Sequence of chain 1.D:
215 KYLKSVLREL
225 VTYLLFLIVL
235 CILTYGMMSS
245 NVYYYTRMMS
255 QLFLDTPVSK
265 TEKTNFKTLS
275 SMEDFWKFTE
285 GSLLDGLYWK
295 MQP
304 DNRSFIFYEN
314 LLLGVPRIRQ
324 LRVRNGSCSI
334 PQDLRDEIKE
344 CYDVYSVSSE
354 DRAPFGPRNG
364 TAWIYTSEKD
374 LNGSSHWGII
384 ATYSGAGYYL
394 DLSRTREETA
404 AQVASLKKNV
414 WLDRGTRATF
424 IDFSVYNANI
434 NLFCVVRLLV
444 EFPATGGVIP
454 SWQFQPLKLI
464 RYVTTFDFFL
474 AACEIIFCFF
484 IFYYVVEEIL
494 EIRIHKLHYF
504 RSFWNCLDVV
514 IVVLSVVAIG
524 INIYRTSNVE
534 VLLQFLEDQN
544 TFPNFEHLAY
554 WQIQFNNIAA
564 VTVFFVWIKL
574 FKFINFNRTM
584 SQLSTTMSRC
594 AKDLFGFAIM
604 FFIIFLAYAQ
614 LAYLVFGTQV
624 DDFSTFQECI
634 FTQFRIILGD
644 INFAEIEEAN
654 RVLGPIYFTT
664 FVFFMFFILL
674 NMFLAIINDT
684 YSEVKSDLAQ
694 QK

This protein binds this small molecule.
Small molecule (SMILES): CC(=O)N[C@@H]1[C@@H](O)[C@H](O)[C@@H](CO)O[C@H]1O

Binding-site contacts:
Ligand atom C3 contacts residue ASN375 of chain 1.D at 3.8 Å.
Ligand atom O5 contacts residue ASN375 of chain 1.D at 2.4 Å (h-bond).
Ligand atom O7 contacts residue ASN375 of chain 1.D at 2.8 Å (h-bond).
Ligand atom C4 contacts residue ASN375 of chain 1.D at 4.3 Å.
Ligand atom C3 contacts residue NAG1 of chain 1.KA at 2.7 Å.
Ligand atom O6 contacts residue ASP373 of chain 1.D at 3.9 Å.
Ligand atom C1 contacts residue ASN375 of chain 1.D at 1.5 Å.
Ligand atom C6 contacts residue NAG1 of chain 1.KA at 4.3 Å.
Ligand atom C2 contacts residue NAG1 of chain 1.KA at 4.2 Å.
Ligand atom C5 contacts residue ASN375 of chain 1.D at 3.7 Å.
Ligand atom C6 contacts residue ASP373 of chain 1.D at 4.2 Å.
Ligand atom C8 contacts residue LEU535 of chain 1.D at 4.2 Å (hydrophobic).
Ligand atom O4 contacts residue NAG1 of chain 1.KA at 1.6 Å.
Ligand atom C2 contacts residue ASN375 of chain 1.D at 2.5 Å.
Ligand atom N2 contacts residue ASN375 of chain 1.D at 2.9 Å (h-bond).
Ligand atom C4 contacts residue NAG1 of chain 1.KA at 2.6 Å.
Ligand atom C7 contacts residue ASN375 of chain 1.D at 3.0 Å.
Ligand atom C5 contacts residue NAG1 of chain 1.KA at 3.6 Å.
Ligand atom C8 contacts residue VAL532 of chain 1.D at 4.4 Å (hydrophobic).
Ligand atom O3 contacts residue NAG1 of chain 1.KA at 2.8 Å.
Ligand atom C6 contacts residue ASN375 of chain 1.D at 4.5 Å.
Ligand atom C8 contacts residue ASN375 of chain 1.D at 4.2 Å.